Sequence of chain 1.B:
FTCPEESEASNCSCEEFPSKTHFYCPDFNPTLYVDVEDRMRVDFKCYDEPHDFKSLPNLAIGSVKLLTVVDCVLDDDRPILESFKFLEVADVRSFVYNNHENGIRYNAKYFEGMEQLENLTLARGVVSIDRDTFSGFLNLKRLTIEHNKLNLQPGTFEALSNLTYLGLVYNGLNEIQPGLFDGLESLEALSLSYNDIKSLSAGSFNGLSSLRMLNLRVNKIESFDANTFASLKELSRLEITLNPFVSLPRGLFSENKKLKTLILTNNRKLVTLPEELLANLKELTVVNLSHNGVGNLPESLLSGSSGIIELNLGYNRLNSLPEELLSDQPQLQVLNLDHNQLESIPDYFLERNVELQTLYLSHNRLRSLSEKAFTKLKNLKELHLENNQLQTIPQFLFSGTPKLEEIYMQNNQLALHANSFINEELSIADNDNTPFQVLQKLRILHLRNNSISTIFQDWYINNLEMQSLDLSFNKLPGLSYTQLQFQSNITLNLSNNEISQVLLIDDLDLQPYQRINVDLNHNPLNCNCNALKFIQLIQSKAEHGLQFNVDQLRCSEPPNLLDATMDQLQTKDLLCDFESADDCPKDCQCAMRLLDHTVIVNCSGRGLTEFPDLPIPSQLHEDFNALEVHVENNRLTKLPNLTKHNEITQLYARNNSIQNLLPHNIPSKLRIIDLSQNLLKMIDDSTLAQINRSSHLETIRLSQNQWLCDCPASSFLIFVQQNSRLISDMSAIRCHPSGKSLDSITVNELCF

The small molecule below binds the protein below.
Small molecule (SMILES): CC(=O)N[C@@H]1[C@@H](O)[C@H](O)[C@@H](CO)O[C@H]1O

Binding-site contacts:
Ligand atom C5 contacts residue LEU143 of chain 1.B at 4.3 Å (hydrophobic).
Ligand atom C7 contacts residue ALA164 of chain 1.B at 4.5 Å (hydrophobic).
Ligand atom O5 contacts residue ASN167 of chain 1.B at 2.4 Å (h-bond).
Ligand atom O7 contacts residue ASN167 of chain 1.B at 4.3 Å.
Ligand atom C8 contacts residue SER166 of chain 1.B at 3.6 Å.
Ligand atom C2 contacts residue LEU143 of chain 1.B at 3.2 Å (hydrophobic).
Ligand atom O7 contacts residue LEU143 of chain 1.B at 3.2 Å.
Ligand atom C7 contacts residue LEU165 of chain 1.B at 3.7 Å (hydrophobic).
Ligand atom O7 contacts residue LEU165 of chain 1.B at 4.3 Å.
Ligand atom C2 contacts residue ASN167 of chain 1.B at 2.5 Å.
Ligand atom C7 contacts residue ASN167 of chain 1.B at 3.8 Å.
Ligand atom C3 contacts residue ASN167 of chain 1.B at 3.8 Å.
Ligand atom C1 contacts residue ASN167 of chain 1.B at 1.4 Å.
Ligand atom N2 contacts residue LEU165 of chain 1.B at 4.1 Å.
Ligand atom C7 contacts residue LEU143 of chain 1.B at 4.3 Å (hydrophobic).
Ligand atom C3 contacts residue LEU143 of chain 1.B at 4.2 Å (hydrophobic).
Ligand atom O3 contacts residue LEU143 of chain 1.B at 4.4 Å.
Ligand atom C8 contacts residue LEU165 of chain 1.B at 3.2 Å (hydrophobic).
Ligand atom C4 contacts residue LEU143 of chain 1.B at 4.1 Å (hydrophobic).
Ligand atom C8 contacts residue ALA164 of chain 1.B at 3.4 Å (hydrophobic).
Ligand atom N2 contacts residue LEU143 of chain 1.B at 4.1 Å.
Ligand atom O5 contacts residue LEU143 of chain 1.B at 3.4 Å (h-bond).
Ligand atom C1 contacts residue LEU143 of chain 1.B at 3.5 Å (hydrophobic).
Ligand atom N2 contacts residue ASN167 of chain 1.B at 2.9 Å (h-bond).
Ligand atom C4 contacts residue ASN167 of chain 1.B at 4.2 Å.
Ligand atom C5 contacts residue ASN167 of chain 1.B at 3.7 Å.